Sequence of chain 2.C:
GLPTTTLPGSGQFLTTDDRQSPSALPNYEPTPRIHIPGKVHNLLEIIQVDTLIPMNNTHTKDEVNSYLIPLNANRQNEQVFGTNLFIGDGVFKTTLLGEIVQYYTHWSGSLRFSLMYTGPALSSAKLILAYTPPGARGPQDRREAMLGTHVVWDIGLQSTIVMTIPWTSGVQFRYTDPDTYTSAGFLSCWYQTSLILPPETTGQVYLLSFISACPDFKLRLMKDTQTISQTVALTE

Binding-site contacts:
Ligand atom C31 contacts residue SER175 of chain 2.A at 3.6 Å.
Ligand atom C7C contacts residue TYR128 of chain 2.A at 3.6 Å (hydrophobic).
Ligand atom C5 contacts residue TYR152 of chain 2.A at 3.8 Å (hydrophobic).
Ligand atom C31 contacts residue PRO174 of chain 2.A at 3.4 Å (hydrophobic).
Ligand atom C3C contacts residue VAL188 of chain 2.A at 3.3 Å (hydrophobic).
Ligand atom C6C contacts residue MET221 of chain 2.A at 3.7 Å (hydrophobic).
Ligand atom C3B contacts residue MET221 of chain 2.A at 3.8 Å (hydrophobic).
Ligand atom O1 contacts residue VAL188 of chain 2.A at 3.8 Å.
Ligand atom C5C contacts residue TYR128 of chain 2.A at 3.5 Å (hydrophobic).
Ligand atom C2B contacts residue MET221 of chain 2.A at 3.5 Å (hydrophobic).
Ligand atom C31 contacts residue ALA150 of chain 2.A at 3.5 Å (hydrophobic).
Ligand atom C6C contacts residue VAL191 of chain 2.A at 3.2 Å (hydrophobic).
Ligand atom C4 contacts residue PHE186 of chain 2.A at 3.6 Å (hydrophobic).
Ligand atom C2C contacts residue VAL188 of chain 2.A at 3.2 Å (hydrophobic).
Ligand atom N3A contacts residue ASN219 of chain 2.A at 3.0 Å (h-bond).
Ligand atom C6B contacts residue TYR197 of chain 2.A at 3.6 Å (hydrophobic).
Ligand atom O1 contacts residue PHE186 of chain 2.A at 3.5 Å.
Ligand atom O1B contacts residue TYR128 of chain 2.A at 3.9 Å.
Ligand atom O1B contacts residue MET221 of chain 2.A at 3.4 Å.
Ligand atom C1B contacts residue MET221 of chain 2.A at 3.8 Å (hydrophobic).
Ligand atom C5B contacts residue LEU106 of chain 2.A at 3.5 Å (hydrophobic).
Ligand atom C4B contacts residue LEU106 of chain 2.A at 3.7 Å (hydrophobic).
Ligand atom C6B contacts residue LEU106 of chain 2.A at 3.9 Å (hydrophobic).
Ligand atom C4A contacts residue ASN219 of chain 2.A at 3.5 Å.
Ligand atom C4 contacts residue TYR152 of chain 2.A at 3.9 Å (hydrophobic).
Ligand atom C3 contacts residue PHE186 of chain 2.A at 3.8 Å (hydrophobic).
Ligand atom O1 contacts residue ALA24 of chain 2.C at 3.6 Å.
Ligand atom C3C contacts residue TYR128 of chain 2.A at 3.9 Å (hydrophobic).
Ligand atom C4C contacts residue TYR152 of chain 2.A at 3.8 Å (hydrophobic).
Ligand atom C31 contacts residue VAL176 of chain 2.A at 3.3 Å (hydrophobic).
Ligand atom N2 contacts residue PHE186 of chain 2.A at 3.7 Å.
Ligand atom C5B contacts residue TYR197 of chain 2.A at 3.7 Å (hydrophobic).
Ligand atom N2 contacts residue ALA24 of chain 2.C at 3.4 Å.
Ligand atom C4 contacts residue MET224 of chain 2.A at 3.8 Å (hydrophobic).
Ligand atom C7C contacts residue TYR197 of chain 2.A at 3.8 Å (hydrophobic).
Ligand atom CM1 contacts residue SER107 of chain 2.A at 3.9 Å.
Ligand atom O1 contacts residue TYR152 of chain 2.A at 3.9 Å.
Ligand atom C5C contacts residue ILE104 of chain 2.A at 3.8 Å (hydrophobic).
Ligand atom C3 contacts residue PRO174 of chain 2.A at 3.8 Å (hydrophobic).
Ligand atom C5 contacts residue PHE186 of chain 2.A at 3.5 Å (hydrophobic).

A protein and the small-molecule ligand that binds it are described below.
Small molecule (SMILES): Cc1cc(CCCCCCCOc2ccc(C3=N[C@@H](C)CO3)cc2)on1

Sequence of chain 2.A:
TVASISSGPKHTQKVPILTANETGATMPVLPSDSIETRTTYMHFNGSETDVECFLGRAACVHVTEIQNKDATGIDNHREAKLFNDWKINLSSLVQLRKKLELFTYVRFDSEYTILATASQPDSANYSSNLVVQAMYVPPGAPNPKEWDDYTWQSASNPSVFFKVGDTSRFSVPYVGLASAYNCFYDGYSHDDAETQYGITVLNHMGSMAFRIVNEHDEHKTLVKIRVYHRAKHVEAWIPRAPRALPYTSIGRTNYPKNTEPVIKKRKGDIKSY